Binding-site contacts:
Ligand atom O7 contacts residue ASN349 of chain 1.A at 4.4 Å.
Ligand atom C5 contacts residue ASN349 of chain 1.A at 4.3 Å.
Ligand atom C1 contacts residue ASN349 of chain 1.A at 1.4 Å.
Ligand atom C5 contacts residue SER346 of chain 1.A at 4.4 Å.
Ligand atom C1 contacts residue GLY344 of chain 1.A at 4.0 Å.
Ligand atom O5 contacts residue GLY344 of chain 1.A at 4.5 Å.
Ligand atom C7 contacts residue GLY344 of chain 1.A at 3.7 Å.
Ligand atom C6 contacts residue SER346 of chain 1.A at 3.7 Å.
Ligand atom C5 contacts residue GLY344 of chain 1.A at 4.1 Å.
Ligand atom C2 contacts residue ASN349 of chain 1.A at 2.4 Å.
Ligand atom C5 contacts residue SER346 of chain 1.A at 3.9 Å.
Ligand atom C5 contacts residue PHE345 of chain 1.A at 4.0 Å (hydrophobic).
Ligand atom O7 contacts residue PRO343 of chain 1.A at 3.5 Å.
Ligand atom C8 contacts residue ASN349 of chain 1.A at 3.8 Å.
Ligand atom C6 contacts residue SER346 of chain 1.A at 3.7 Å.
Ligand atom C5 contacts residue ASN349 of chain 1.A at 3.7 Å.
Ligand atom C3 contacts residue ASN349 of chain 1.A at 3.8 Å.
Ligand atom C2 contacts residue GLY344 of chain 1.A at 4.4 Å.
Ligand atom C6 contacts residue PHE345 of chain 1.A at 3.8 Å (hydrophobic).
Ligand atom O5 contacts residue SER346 of chain 1.A at 3.3 Å.
Ligand atom C1 contacts residue SER346 of chain 1.A at 4.0 Å.
Ligand atom C8 contacts residue PHE345 of chain 1.A at 4.2 Å (hydrophobic).
Ligand atom O7 contacts residue GLY344 of chain 1.A at 2.8 Å (h-bond).
Ligand atom C8 contacts residue ALA342 of chain 1.A at 4.2 Å (hydrophobic).
Ligand atom C6 contacts residue ASN349 of chain 1.A at 4.0 Å.
Ligand atom C3 contacts residue GLY344 of chain 1.A at 4.1 Å.
Ligand atom C6 contacts residue ASP348 of chain 1.A at 4.1 Å.
Ligand atom O4 contacts residue GLY344 of chain 1.A at 4.2 Å.
Ligand atom N2 contacts residue ASN349 of chain 1.A at 2.9 Å (h-bond).
Ligand atom C7 contacts residue PRO343 of chain 1.A at 4.4 Å (hydrophobic).
Ligand atom O5 contacts residue ASN349 of chain 1.A at 2.4 Å (h-bond).
Ligand atom C8 contacts residue GLY344 of chain 1.A at 4.1 Å.
Ligand atom O5 contacts residue SER346 of chain 1.A at 3.9 Å.
Ligand atom C4 contacts residue ASN349 of chain 1.A at 4.2 Å.
Ligand atom C7 contacts residue ASN349 of chain 1.A at 3.5 Å.

Sequence of chain 1.A:
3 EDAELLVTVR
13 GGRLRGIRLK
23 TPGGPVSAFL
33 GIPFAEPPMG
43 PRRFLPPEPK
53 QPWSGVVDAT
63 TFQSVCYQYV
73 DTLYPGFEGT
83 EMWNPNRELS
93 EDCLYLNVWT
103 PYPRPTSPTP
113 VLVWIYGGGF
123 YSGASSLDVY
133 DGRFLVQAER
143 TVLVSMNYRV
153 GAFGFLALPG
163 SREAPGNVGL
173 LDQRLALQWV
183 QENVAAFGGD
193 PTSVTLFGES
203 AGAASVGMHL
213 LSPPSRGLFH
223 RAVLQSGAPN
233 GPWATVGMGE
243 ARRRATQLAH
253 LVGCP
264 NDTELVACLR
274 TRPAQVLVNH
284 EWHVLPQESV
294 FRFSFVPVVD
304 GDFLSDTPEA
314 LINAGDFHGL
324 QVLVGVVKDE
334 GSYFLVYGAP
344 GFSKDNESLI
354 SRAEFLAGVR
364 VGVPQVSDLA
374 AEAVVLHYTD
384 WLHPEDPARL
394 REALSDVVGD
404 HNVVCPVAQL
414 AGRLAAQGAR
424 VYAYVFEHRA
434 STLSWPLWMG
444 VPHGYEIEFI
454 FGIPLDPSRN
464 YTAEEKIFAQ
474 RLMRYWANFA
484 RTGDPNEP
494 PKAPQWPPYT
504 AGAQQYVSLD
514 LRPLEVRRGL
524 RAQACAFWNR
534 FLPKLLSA

A small-molecule ligand and the protein it binds are described below.
Small molecule (SMILES): CC(=O)N[C@H]1[C@H](O[C@H]2[C@H](O)[C@@H](NC(C)=O)CO[C@@H]2CO[C@@H]2O[C@@H](C)[C@@H](O)[C@@H](O)[C@@H]2O)O[C@H](CO)[C@@H](O)[C@@H]1O